Binding-site contacts:
Ligand atom O1 contacts residue ALA23 of chain 1.A at 4.1 Å.
Ligand atom N1 contacts residue CYS82 of chain 1.A at 3.7 Å.
Ligand atom C4 contacts residue CYS82 of chain 1.A at 2.8 Å (hydrophobic).
Ligand atom C3 contacts residue CYS82 of chain 1.A at 3.6 Å (hydrophobic).
Ligand atom C2 contacts residue CYS82 of chain 1.A at 2.6 Å (hydrophobic).
Ligand atom C1 contacts residue CYS82 of chain 1.A at 1.8 Å (hydrophobic).
Ligand atom O1 contacts residue CYS82 of chain 1.A at 3.3 Å (h-bond).

Sequence of chain 1.A:
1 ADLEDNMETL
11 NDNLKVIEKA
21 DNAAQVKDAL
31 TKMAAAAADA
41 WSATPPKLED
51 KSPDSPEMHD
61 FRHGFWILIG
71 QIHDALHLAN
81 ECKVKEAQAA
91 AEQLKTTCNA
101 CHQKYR

A small-molecule ligand and the protein it binds are described below.
Small molecule (SMILES): CN1C(=O)CCC1=O